Sequence of chain 1.B:
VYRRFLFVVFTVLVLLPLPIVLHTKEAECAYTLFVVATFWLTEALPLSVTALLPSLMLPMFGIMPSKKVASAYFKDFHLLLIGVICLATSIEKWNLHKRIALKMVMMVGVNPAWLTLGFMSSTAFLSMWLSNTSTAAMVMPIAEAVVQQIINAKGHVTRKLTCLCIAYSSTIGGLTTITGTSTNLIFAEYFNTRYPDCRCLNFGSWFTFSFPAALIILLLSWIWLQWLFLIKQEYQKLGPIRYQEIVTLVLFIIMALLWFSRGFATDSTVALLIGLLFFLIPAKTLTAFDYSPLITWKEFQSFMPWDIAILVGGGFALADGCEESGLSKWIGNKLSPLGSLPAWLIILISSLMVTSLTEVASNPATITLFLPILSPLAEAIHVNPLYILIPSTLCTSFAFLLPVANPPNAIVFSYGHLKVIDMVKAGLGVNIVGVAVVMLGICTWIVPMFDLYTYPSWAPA

Binding-site contacts:
Ligand atom C3 contacts residue ALA520 of chain 1.B at 3.8 Å (hydrophobic).
Ligand atom O1 contacts residue SER476 of chain 1.B at 4.4 Å.
Ligand atom C27 contacts residue ILE513 of chain 1.B at 4.2 Å (hydrophobic).
Ligand atom C20 contacts residue ILE471 of chain 1.B at 3.4 Å (hydrophobic).
Ligand atom C7 contacts residue PRO516 of chain 1.B at 4.1 Å (hydrophobic).
Ligand atom C22 contacts residue ILE513 of chain 1.B at 4.3 Å (hydrophobic).
Ligand atom C1 contacts residue LEU478 of chain 1.B at 4.4 Å (hydrophobic).
Ligand atom C11 contacts residue LEU517 of chain 1.B at 4.4 Å (hydrophobic).
Ligand atom C26 contacts residue PRO512 of chain 1.B at 3.3 Å (hydrophobic).
Ligand atom C12 contacts residue ILE513 of chain 1.B at 4.2 Å (hydrophobic).
Ligand atom C1 contacts residue LEU517 of chain 1.B at 4.1 Å (hydrophobic).
Ligand atom C21 contacts residue ILE471 of chain 1.B at 3.6 Å (hydrophobic).
Ligand atom O1 contacts residue GLY479 of chain 1.B at 4.4 Å.
Ligand atom C22 contacts residue ILE471 of chain 1.B at 4.3 Å (hydrophobic).
Ligand atom C16 contacts residue PRO512 of chain 1.B at 4.4 Å (hydrophobic).
Ligand atom C15 contacts residue PRO516 of chain 1.B at 4.2 Å (hydrophobic).
Ligand atom C19 contacts residue LEU475 of chain 1.B at 3.7 Å (hydrophobic).
Ligand atom C25 contacts residue LEU54 of chain 1.B at 4.2 Å (hydrophobic).
Ligand atom C2 contacts residue LEU475 of chain 1.B at 3.9 Å (hydrophobic).
Ligand atom C27 contacts residue LEU54 of chain 1.B at 4.1 Å (hydrophobic).
Ligand atom C18 contacts residue ILE471 of chain 1.B at 3.8 Å (hydrophobic).
Ligand atom C14 contacts residue PRO516 of chain 1.B at 4.2 Å (hydrophobic).
Ligand atom C24 contacts residue PRO512 of chain 1.B at 4.3 Å (hydrophobic).
Ligand atom C4 contacts residue ALA520 of chain 1.B at 4.3 Å (hydrophobic).
Ligand atom C2 contacts residue LEU478 of chain 1.B at 4.4 Å (hydrophobic).
Ligand atom C26 contacts residue ALA459 of chain 1.B at 4.4 Å (hydrophobic).
Ligand atom C23 contacts residue ILE471 of chain 1.B at 4.3 Å (hydrophobic).

The protein below binds the small molecule below.
Small molecule (SMILES): CC(C)CCC[C@@H](C)[C@H]1CC[C@H]2[C@@H]3CC=C4C[C@@H](O)CC[C@]4(C)[C@H]3CC[C@]12C